Binding-site contacts:
Ligand atom C4 contacts residue ASN215 of chain 57.A at 4.0 Å.
Ligand atom O5 contacts residue THR102 of chain 57.A at 3.6 Å.
Ligand atom O5 contacts residue LEU103 of chain 57.A at 3.0 Å (h-bond).
Ligand atom C5 contacts residue HIS263 of chain 57.A at 3.9 Å.
Ligand atom O4 contacts residue ASN215 of chain 57.A at 3.4 Å (h-bond).
Ligand atom O2 contacts residue TYR193 of chain 57.A at 3.9 Å.
Ligand atom C5 contacts residue LEU103 of chain 57.A at 3.0 Å (hydrophobic).
Ligand atom O6 contacts residue ILE101 of chain 57.A at 2.1 Å (h-bond).
Ligand atom O3 contacts residue TYR194 of chain 57.A at 3.9 Å.
Ligand atom O1 contacts residue MET195 of chain 57.A at 3.8 Å.
Ligand atom O5 contacts residue LEU103 of chain 57.A at 3.3 Å.
Ligand atom O1 contacts residue TYR194 of chain 57.A at 3.8 Å.
Ligand atom O6 contacts residue LEU103 of chain 57.A at 4.0 Å.
Ligand atom C1 contacts residue MET195 of chain 57.A at 3.2 Å (hydrophobic).
Ligand atom O2 contacts residue MET195 of chain 57.A at 3.6 Å.
Ligand atom C3 contacts residue ASN215 of chain 57.A at 3.5 Å.
Ligand atom C6 contacts residue LEU103 of chain 57.A at 2.7 Å (hydrophobic).
Ligand atom C6 contacts residue HIS241 of chain 57.A at 3.7 Å.
Ligand atom O1 contacts residue GLN104 of chain 57.A at 3.9 Å.
Ligand atom C5 contacts residue LEU103 of chain 57.A at 3.5 Å (hydrophobic).
Ligand atom O3 contacts residue ILE101 of chain 57.A at 3.5 Å.
Ligand atom C6 contacts residue THR102 of chain 57.A at 1.9 Å.
Ligand atom C5 contacts residue THR102 of chain 57.A at 2.8 Å.
Ligand atom O2 contacts residue MET217 of chain 57.A at 3.3 Å (h-bond).
Ligand atom O3 contacts residue ASN215 of chain 57.A at 2.1 Å.
Ligand atom C4 contacts residue HIS263 of chain 57.A at 3.7 Å.
Ligand atom O6 contacts residue LEU103 of chain 57.A at 3.3 Å.
Ligand atom O6 contacts residue THR102 of chain 57.A at 2.4 Å.
Ligand atom O4 contacts residue HIS263 of chain 57.A at 2.6 Å.
Ligand atom C6 contacts residue LEU103 of chain 57.A at 3.2 Å (hydrophobic).
Ligand atom C3 contacts residue MET217 of chain 57.A at 3.2 Å (hydrophobic).
Ligand atom O2 contacts residue ASN215 of chain 57.A at 3.5 Å.
Ligand atom C4 contacts residue THR102 of chain 57.A at 3.9 Å.
Ligand atom O4 contacts residue ILE101 of chain 57.A at 4.0 Å.
Ligand atom C2 contacts residue TYR193 of chain 57.A at 3.8 Å (hydrophobic).
Ligand atom O4 contacts residue THR102 of chain 57.A at 3.8 Å.
Ligand atom O6 contacts residue HIS241 of chain 57.A at 4.0 Å.
Ligand atom C2 contacts residue MET217 of chain 57.A at 3.5 Å (hydrophobic).
Ligand atom O3 contacts residue MET217 of chain 57.A at 2.5 Å (h-bond).
Ligand atom C6 contacts residue ILE101 of chain 57.A at 3.2 Å (hydrophobic).

Sequence of chain 57.A:
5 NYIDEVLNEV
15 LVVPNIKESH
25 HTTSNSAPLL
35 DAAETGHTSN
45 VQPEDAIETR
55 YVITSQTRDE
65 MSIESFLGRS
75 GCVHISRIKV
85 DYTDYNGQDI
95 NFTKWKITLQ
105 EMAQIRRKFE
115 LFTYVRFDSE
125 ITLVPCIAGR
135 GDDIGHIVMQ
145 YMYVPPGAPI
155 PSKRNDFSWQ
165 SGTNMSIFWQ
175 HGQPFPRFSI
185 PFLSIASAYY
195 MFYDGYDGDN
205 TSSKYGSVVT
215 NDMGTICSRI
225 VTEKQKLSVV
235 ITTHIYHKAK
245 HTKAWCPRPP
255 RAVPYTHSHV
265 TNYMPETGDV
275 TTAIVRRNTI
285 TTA

This protein binds this small molecule.
Small molecule (SMILES): OC[C@H]1O[C@@](CO)(O[C@H]2O[C@H](CO)[C@@H](O)[C@H](O)[C@H]2O)[C@@H](O)[C@@H]1O